The protein below binds the small molecule below.
Small molecule (SMILES): CC(=O)N[C@H]1[C@H](O[C@H]2[C@H](O)[C@@H](NC(C)=O)CO[C@@H]2CO)O[C@H](CO)[C@@H](O)[C@@H]1O

Sequence of chain 27.L:
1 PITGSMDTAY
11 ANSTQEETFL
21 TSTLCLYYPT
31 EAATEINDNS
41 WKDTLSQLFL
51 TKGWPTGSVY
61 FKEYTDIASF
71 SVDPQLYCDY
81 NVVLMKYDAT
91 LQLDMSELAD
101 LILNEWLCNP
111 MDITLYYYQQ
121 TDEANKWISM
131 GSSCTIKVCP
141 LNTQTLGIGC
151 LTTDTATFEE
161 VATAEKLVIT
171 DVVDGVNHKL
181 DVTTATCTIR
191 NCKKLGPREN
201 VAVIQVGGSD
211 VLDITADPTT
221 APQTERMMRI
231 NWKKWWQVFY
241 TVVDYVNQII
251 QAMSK

Binding-site contacts:
Ligand atom O5 contacts residue ASN12 of chain 27.L at 2.6 Å (h-bond).
Ligand atom C7 contacts residue ASN12 of chain 27.L at 3.9 Å.
Ligand atom N2 contacts residue ASN12 of chain 27.L at 3.8 Å.
Ligand atom C1 contacts residue ASN12 of chain 27.L at 2.1 Å.
Ligand atom C2 contacts residue ASN12 of chain 27.L at 3.2 Å.
Ligand atom C5 contacts residue ASN12 of chain 27.L at 4.0 Å.
Ligand atom O7 contacts residue ASN12 of chain 27.L at 3.7 Å.